This small molecule binds to this protein.
Small molecule (SMILES): CC(=O)N[C@@H]1[C@@H](O)[C@H](O)[C@@H](CO)O[C@H]1O

Binding-site contacts:
Ligand atom C2 contacts residue ASN324 of chain 1.A at 2.5 Å.
Ligand atom O7 contacts residue ASN323 of chain 1.A at 3.5 Å (h-bond).
Ligand atom O7 contacts residue THR325 of chain 1.A at 4.4 Å.
Ligand atom C1 contacts residue ASN324 of chain 1.A at 1.4 Å.
Ligand atom C7 contacts residue GLY322 of chain 1.A at 4.2 Å.
Ligand atom O7 contacts residue ASN324 of chain 1.A at 2.7 Å (h-bond).
Ligand atom C5 contacts residue ASN324 of chain 1.A at 3.6 Å.
Ligand atom O6 contacts residue ASN324 of chain 1.A at 4.4 Å.
Ligand atom C7 contacts residue ASN324 of chain 1.A at 3.4 Å.
Ligand atom C6 contacts residue SER430 of chain 1.A at 4.3 Å.
Ligand atom C4 contacts residue ASN324 of chain 1.A at 4.2 Å.
Ligand atom N2 contacts residue ASN324 of chain 1.A at 3.1 Å (h-bond).
Ligand atom O7 contacts residue GLY322 of chain 1.A at 3.1 Å.
Ligand atom C4 contacts residue SER430 of chain 1.A at 3.6 Å.
Ligand atom C3 contacts residue ASN324 of chain 1.A at 3.9 Å.
Ligand atom O5 contacts residue ASN324 of chain 1.A at 2.2 Å (h-bond).
Ligand atom O4 contacts residue SER430 of chain 1.A at 3.0 Å (h-bond).

Sequence of chain 1.A:
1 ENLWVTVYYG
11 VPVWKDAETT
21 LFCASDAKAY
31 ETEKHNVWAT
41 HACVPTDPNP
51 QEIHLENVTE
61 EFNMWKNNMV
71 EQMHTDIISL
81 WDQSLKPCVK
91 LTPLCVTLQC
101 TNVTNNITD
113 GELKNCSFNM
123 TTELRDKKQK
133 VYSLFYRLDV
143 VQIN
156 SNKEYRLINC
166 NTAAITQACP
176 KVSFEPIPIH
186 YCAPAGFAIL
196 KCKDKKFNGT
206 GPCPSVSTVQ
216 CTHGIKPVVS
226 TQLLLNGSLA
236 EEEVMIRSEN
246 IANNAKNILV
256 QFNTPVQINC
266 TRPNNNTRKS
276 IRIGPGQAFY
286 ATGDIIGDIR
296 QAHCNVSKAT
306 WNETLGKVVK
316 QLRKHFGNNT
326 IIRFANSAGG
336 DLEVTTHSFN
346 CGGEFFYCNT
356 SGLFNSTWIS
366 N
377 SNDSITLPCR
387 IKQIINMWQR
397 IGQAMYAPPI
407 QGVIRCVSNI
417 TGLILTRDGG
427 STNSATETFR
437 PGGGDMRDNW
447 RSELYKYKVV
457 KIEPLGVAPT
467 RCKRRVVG